A protein and the small-molecule ligand that binds it are described below.
Small molecule (SMILES): CC(=O)N[C@@H]1[C@@H](O)[C@H](O)[C@@H](CO)O[C@H]1O

Binding-site contacts:
Ligand atom N2 contacts residue ASN83 of chain 1.F at 3.4 Å (h-bond).
Ligand atom O5 contacts residue ASN83 of chain 1.F at 4.0 Å.
Ligand atom C1 contacts residue ASN83 of chain 1.F at 3.0 Å.
Ligand atom C2 contacts residue ASN83 of chain 1.F at 3.7 Å.
Ligand atom C7 contacts residue ASN83 of chain 1.F at 3.4 Å.
Ligand atom O7 contacts residue ASN83 of chain 1.F at 2.9 Å (h-bond).

Sequence of chain 1.F:
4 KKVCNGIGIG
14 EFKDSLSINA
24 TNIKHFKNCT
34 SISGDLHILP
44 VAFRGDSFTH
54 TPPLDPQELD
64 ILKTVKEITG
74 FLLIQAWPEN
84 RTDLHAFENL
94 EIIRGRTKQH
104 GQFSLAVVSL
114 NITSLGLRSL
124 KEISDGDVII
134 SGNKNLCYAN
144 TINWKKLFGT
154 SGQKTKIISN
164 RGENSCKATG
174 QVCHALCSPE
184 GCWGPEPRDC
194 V